Binding-site contacts:
Ligand atom O6 contacts residue TYR324 of chain 1.A at 3.0 Å (h-bond).
Ligand atom C4 contacts residue TYR324 of chain 1.A at 3.7 Å (hydrophobic).
Ligand atom O9 contacts residue GLU196 of chain 1.A at 2.4 Å (salt-bridge).
Ligand atom CZ contacts residue GLU38 of chain 1.A at 3.7 Å.
Ligand atom C8 contacts residue ARG212 of chain 1.A at 3.7 Å.
Ligand atom NH2 contacts residue TRP98 of chain 1.A at 2.8 Å (h-bond).
Ligand atom C6 contacts residue GLU197 of chain 1.A at 3.5 Å.
Ligand atom NE contacts residue ASP70 of chain 1.A at 3.0 Å (salt-bridge).
Ligand atom C11 contacts residue TRP98 of chain 1.A at 3.5 Å (hydrophobic).
Ligand atom C1 contacts residue ARG290 of chain 1.A at 3.6 Å.
Ligand atom C1 contacts residue TYR324 of chain 1.A at 3.0 Å (hydrophobic).
Ligand atom O9 contacts residue ARG144 of chain 1.A at 3.3 Å (salt-bridge).
Ligand atom C9 contacts residue GLU196 of chain 1.A at 3.3 Å.
Ligand atom O10 contacts residue ARG71 of chain 1.A at 2.9 Å (salt-bridge).
Ligand atom O1B contacts residue TYR324 of chain 1.A at 3.4 Å (h-bond).
Ligand atom NH2 contacts residue ARG75 of chain 1.A at 3.3 Å (salt-bridge).
Ligand atom C3 contacts residue GLU38 of chain 1.A at 3.6 Å.
Ligand atom O1A contacts residue TYR324 of chain 1.A at 3.4 Å (h-bond).
Ligand atom C2 contacts residue TYR324 of chain 1.A at 3.1 Å (hydrophobic).
Ligand atom C9 contacts residue ALA166 of chain 1.A at 3.7 Å (hydrophobic).
Ligand atom C3 contacts residue ASP70 of chain 1.A at 3.6 Å.
Ligand atom C3 contacts residue TYR324 of chain 1.A at 3.0 Å (hydrophobic).
Ligand atom O6 contacts residue ARG212 of chain 1.A at 3.4 Å (salt-bridge).
Ligand atom NH1 contacts residue GLU147 of chain 1.A at 3.0 Å (salt-bridge).
Ligand atom O8 contacts residue GLU196 of chain 1.A at 2.6 Å (salt-bridge).
Ligand atom C6 contacts residue TYR324 of chain 1.A at 3.7 Å (hydrophobic).
Ligand atom O1B contacts residue ARG290 of chain 1.A at 3.0 Å (salt-bridge).
Ligand atom CZ contacts residue TRP98 of chain 1.A at 3.4 Å (hydrophobic).
Ligand atom O9 contacts residue ALA166 of chain 1.A at 3.4 Å.
Ligand atom O1A contacts residue ARG290 of chain 1.A at 2.7 Å (salt-bridge).
Ligand atom C11 contacts residue ILE142 of chain 1.A at 3.6 Å (hydrophobic).
Ligand atom O6 contacts residue GLU197 of chain 1.A at 3.6 Å.
Ligand atom NH2 contacts residue ASP70 of chain 1.A at 3.0 Å (salt-bridge).
Ligand atom C8 contacts residue GLU196 of chain 1.A at 3.5 Å.
Ligand atom NE contacts residue GLU38 of chain 1.A at 3.4 Å (salt-bridge).
Ligand atom O10 contacts residue ASP70 of chain 1.A at 3.4 Å.
Ligand atom NH1 contacts residue TRP98 of chain 1.A at 3.1 Å (h-bond).
Ligand atom O8 contacts residue ARG212 of chain 1.A at 3.4 Å.
Ligand atom O1B contacts residue ARG37 of chain 1.A at 2.8 Å (salt-bridge).
Ligand atom O1A contacts residue ARG212 of chain 1.A at 3.3 Å (salt-bridge).

Sequence of chain 1.A:
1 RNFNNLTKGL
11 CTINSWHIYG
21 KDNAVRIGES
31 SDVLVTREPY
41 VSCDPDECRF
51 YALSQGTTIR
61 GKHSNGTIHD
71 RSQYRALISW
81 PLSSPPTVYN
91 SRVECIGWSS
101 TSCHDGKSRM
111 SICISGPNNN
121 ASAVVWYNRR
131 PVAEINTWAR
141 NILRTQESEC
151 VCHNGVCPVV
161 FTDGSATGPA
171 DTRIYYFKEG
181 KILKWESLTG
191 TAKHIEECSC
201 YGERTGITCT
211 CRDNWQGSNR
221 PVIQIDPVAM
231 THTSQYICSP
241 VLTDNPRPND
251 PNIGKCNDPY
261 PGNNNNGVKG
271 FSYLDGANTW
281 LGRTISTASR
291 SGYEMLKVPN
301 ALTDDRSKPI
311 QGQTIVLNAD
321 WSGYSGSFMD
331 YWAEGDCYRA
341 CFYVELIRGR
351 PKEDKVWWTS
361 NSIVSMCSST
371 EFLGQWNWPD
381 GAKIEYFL

A protein and the small-molecule ligand that binds it are described below.
Small molecule (SMILES): [H]/N=C(\N)N[C@H]1C=C(C(=O)O)O[C@@H]([C@H](O)[C@H](O)CO)[C@@H]1NC(C)=O